The small molecule below binds the protein below.
Small molecule (SMILES): CC(=O)N[C@H]1[C@H](O[C@H]2[C@H](O)[C@@H](NC(C)=O)CO[C@@H]2CO)O[C@H](CO)[C@@H](O[C@@H]2O[C@H](CO[C@H]3O[C@H](CO[C@H]4O[C@H](CO)[C@@H](O)[C@H](O)[C@@H]4O)[C@@H](O)[C@H](O[C@H]4O[C@H](CO)[C@@H](O)[C@H](O)[C@@H]4O)[C@@H]3O)[C@@H](O)[C@H](O[C@H]3O[C@H](CO)[C@@H](O)[C@H](O)[C@@H]3O)[C@@H]2O)[C@@H]1O

Sequence of chain 1.M:
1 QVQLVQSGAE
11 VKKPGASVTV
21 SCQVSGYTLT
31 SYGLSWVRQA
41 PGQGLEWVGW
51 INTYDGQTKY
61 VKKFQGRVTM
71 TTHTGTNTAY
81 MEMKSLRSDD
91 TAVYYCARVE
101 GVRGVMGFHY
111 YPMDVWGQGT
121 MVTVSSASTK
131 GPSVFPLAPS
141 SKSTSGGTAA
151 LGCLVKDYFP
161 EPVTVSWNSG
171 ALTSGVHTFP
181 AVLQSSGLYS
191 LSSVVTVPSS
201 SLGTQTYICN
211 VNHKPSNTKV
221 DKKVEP

Binding-site contacts:
Ligand atom C5 contacts residue ASN277 of chain 1.A at 3.7 Å.
Ligand atom O4 contacts residue TYR54 of chain 1.M at 3.9 Å.
Ligand atom C4 contacts residue ASN277 of chain 1.A at 4.2 Å.
Ligand atom O2 contacts residue GLY56 of chain 1.M at 3.6 Å.
Ligand atom O6 contacts residue MET106 of chain 1.M at 3.9 Å.
Ligand atom O2 contacts residue ASP55 of chain 1.M at 3.6 Å.
Ligand atom O3 contacts residue TYR54 of chain 1.M at 4.3 Å.
Ligand atom C3 contacts residue ASN277 of chain 1.A at 3.8 Å.
Ligand atom O5 contacts residue GLN57 of chain 1.M at 4.1 Å.
Ligand atom O3 contacts residue MET106 of chain 1.M at 4.0 Å.
Ligand atom C4 contacts residue GLN57 of chain 1.M at 3.7 Å.
Ligand atom C6 contacts residue GLN57 of chain 1.M at 3.6 Å.
Ligand atom O4 contacts residue GLN57 of chain 1.M at 3.3 Å (h-bond).
Ligand atom O7 contacts residue MET106 of chain 1.M at 3.5 Å.
Ligand atom C8 contacts residue ASP55 of chain 1.M at 2.7 Å.
Ligand atom O2 contacts residue GLN57 of chain 1.M at 3.3 Å (h-bond).
Ligand atom C7 contacts residue ASP55 of chain 1.M at 3.0 Å.
Ligand atom C6 contacts residue GLY104 of chain 1.M at 4.2 Å.
Ligand atom C2 contacts residue MET106 of chain 1.M at 4.2 Å (hydrophobic).
Ligand atom O7 contacts residue ASP55 of chain 1.M at 2.5 Å (salt-bridge).
Ligand atom C1 contacts residue VAL289 of chain 1.A at 4.1 Å (hydrophobic).
Ligand atom O6 contacts residue GLY104 of chain 1.M at 3.7 Å.
Ligand atom C7 contacts residue ASN277 of chain 1.A at 3.8 Å.
Ligand atom C3 contacts residue GLN57 of chain 1.M at 4.2 Å.
Ligand atom O7 contacts residue ASN277 of chain 1.A at 4.0 Å.
Ligand atom O3 contacts residue LYS291 of chain 1.A at 3.4 Å (salt-bridge).
Ligand atom O5 contacts residue GLY104 of chain 1.M at 3.2 Å (h-bond).
Ligand atom C1 contacts residue ASN277 of chain 1.A at 1.4 Å.
Ligand atom C2 contacts residue GLN57 of chain 1.M at 3.9 Å.
Ligand atom O5 contacts residue ASN277 of chain 1.A at 2.4 Å (h-bond).
Ligand atom C6 contacts residue ARG103 of chain 1.M at 3.9 Å.
Ligand atom O6 contacts residue ARG103 of chain 1.M at 2.7 Å (salt-bridge).
Ligand atom O6 contacts residue THR58 of chain 1.M at 3.8 Å.
Ligand atom C1 contacts residue GLY104 of chain 1.M at 3.9 Å.
Ligand atom C2 contacts residue ASN277 of chain 1.A at 2.4 Å.
Ligand atom N2 contacts residue ASN277 of chain 1.A at 2.8 Å (h-bond).
Ligand atom C5 contacts residue GLN57 of chain 1.M at 3.1 Å.
Ligand atom N2 contacts residue ASP55 of chain 1.M at 4.3 Å.
Ligand atom N2 contacts residue VAL289 of chain 1.A at 3.7 Å.
Ligand atom O4 contacts residue LYS291 of chain 1.A at 3.5 Å (salt-bridge).

Sequence of chain 1.A:
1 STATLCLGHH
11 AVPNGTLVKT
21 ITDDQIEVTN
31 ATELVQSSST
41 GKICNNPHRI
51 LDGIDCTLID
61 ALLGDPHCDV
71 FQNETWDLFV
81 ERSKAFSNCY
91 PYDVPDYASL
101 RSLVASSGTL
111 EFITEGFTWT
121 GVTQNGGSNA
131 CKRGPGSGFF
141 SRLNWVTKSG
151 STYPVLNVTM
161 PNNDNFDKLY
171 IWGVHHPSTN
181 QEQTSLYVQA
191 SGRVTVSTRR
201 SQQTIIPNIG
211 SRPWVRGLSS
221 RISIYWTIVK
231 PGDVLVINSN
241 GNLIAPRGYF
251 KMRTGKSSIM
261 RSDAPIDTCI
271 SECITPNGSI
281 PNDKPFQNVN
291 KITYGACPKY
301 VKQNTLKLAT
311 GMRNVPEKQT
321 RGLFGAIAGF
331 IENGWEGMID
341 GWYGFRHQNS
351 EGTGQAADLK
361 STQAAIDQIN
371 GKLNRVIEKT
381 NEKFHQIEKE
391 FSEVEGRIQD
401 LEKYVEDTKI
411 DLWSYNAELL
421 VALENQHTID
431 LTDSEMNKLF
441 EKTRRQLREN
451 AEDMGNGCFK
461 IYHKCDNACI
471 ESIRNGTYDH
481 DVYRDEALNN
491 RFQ